This protein binds this small molecule.
Small molecule (SMILES): CC(=O)N[C@@H]1[C@@H](O)[C@H](O)[C@@H](CO)O[C@H]1O

Sequence of chain 1.C:
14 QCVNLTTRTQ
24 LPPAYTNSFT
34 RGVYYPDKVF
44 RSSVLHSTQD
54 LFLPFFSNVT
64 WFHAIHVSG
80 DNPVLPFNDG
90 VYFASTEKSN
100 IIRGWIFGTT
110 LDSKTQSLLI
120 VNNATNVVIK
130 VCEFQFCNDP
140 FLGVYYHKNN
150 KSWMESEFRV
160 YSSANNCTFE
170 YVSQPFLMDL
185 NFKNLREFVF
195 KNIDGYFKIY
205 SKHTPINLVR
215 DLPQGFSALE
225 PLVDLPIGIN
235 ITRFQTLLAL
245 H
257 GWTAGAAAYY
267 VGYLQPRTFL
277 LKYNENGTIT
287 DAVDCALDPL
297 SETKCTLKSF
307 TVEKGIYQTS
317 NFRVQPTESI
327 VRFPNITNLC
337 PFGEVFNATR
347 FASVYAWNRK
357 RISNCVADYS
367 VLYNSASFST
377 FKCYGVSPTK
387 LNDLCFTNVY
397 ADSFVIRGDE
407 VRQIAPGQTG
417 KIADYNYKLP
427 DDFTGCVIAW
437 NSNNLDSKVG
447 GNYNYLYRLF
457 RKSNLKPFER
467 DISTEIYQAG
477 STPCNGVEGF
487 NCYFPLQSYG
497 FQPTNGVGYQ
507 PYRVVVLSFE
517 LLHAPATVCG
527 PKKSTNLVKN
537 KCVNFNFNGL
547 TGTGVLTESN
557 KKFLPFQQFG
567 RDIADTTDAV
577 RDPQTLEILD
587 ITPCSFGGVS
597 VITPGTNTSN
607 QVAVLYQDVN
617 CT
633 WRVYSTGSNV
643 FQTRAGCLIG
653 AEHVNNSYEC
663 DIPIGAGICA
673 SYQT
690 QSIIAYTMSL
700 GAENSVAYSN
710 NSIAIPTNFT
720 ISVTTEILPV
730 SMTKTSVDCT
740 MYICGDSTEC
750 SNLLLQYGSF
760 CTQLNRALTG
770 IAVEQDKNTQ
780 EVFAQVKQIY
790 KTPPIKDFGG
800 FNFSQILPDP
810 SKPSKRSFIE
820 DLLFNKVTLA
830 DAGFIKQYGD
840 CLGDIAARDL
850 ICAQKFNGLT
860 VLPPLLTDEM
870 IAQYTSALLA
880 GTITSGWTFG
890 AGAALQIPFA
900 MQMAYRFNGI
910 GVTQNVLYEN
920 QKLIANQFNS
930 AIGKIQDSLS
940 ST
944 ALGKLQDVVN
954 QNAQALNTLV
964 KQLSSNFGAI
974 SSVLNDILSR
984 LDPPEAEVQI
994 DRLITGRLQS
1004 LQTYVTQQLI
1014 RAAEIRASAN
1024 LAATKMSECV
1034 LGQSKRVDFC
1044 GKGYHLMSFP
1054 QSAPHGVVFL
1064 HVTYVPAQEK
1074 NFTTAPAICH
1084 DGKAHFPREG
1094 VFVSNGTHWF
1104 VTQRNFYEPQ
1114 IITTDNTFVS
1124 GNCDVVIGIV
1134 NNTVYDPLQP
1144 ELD

Binding-site contacts:
Ligand atom C1 contacts residue ASN61 of chain 1.C at 1.4 Å.
Ligand atom C8 contacts residue ASN30 of chain 1.C at 4.2 Å.
Ligand atom O5 contacts residue ASN61 of chain 1.C at 2.3 Å (h-bond).
Ligand atom O6 contacts residue TYR28 of chain 1.C at 3.8 Å.
Ligand atom C8 contacts residue ASN61 of chain 1.C at 4.0 Å.
Ligand atom C2 contacts residue ASN61 of chain 1.C at 2.4 Å.
Ligand atom C5 contacts residue ASN61 of chain 1.C at 3.6 Å.
Ligand atom O6 contacts residue ASN61 of chain 1.C at 4.4 Å.
Ligand atom C1 contacts residue TYR28 of chain 1.C at 4.1 Å (hydrophobic).
Ligand atom C3 contacts residue ASN61 of chain 1.C at 3.8 Å.
Ligand atom C7 contacts residue ASN61 of chain 1.C at 3.6 Å.
Ligand atom C6 contacts residue TYR28 of chain 1.C at 4.2 Å (hydrophobic).
Ligand atom O5 contacts residue TYR28 of chain 1.C at 4.2 Å.
Ligand atom N2 contacts residue ASN61 of chain 1.C at 3.0 Å (h-bond).
Ligand atom C4 contacts residue ASN61 of chain 1.C at 4.2 Å.
Ligand atom O7 contacts residue ASN61 of chain 1.C at 3.9 Å.
Ligand atom C5 contacts residue TYR28 of chain 1.C at 4.2 Å (hydrophobic).